Sequence of chain 12.H:
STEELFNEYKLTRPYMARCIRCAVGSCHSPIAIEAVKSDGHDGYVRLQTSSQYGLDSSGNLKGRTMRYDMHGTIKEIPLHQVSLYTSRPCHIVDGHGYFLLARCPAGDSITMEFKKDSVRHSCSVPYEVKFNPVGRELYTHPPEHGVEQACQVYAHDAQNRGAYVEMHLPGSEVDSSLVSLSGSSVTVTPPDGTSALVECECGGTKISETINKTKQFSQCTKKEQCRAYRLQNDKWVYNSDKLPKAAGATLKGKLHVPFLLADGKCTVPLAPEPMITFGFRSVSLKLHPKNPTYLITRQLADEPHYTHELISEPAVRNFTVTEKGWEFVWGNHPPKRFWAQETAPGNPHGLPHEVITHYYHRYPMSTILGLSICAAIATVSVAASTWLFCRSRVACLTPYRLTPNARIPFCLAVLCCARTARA

The protein below binds the small molecule below.
Small molecule (SMILES): CC(=O)N[C@@H]1[C@@H](O)[C@H](O)[C@@H](CO)O[C@H]1O

Binding-site contacts:
Ligand atom O6 contacts residue SER284 of chain 12.H at 2.6 Å (h-bond).
Ligand atom C6 contacts residue SER284 of chain 12.H at 3.5 Å.
Ligand atom O6 contacts residue ASN318 of chain 12.H at 2.6 Å (h-bond).
Ligand atom C6 contacts residue ASN318 of chain 12.H at 3.2 Å.